Binding-site contacts:
Ligand atom O1 contacts residue HIS50 of chain 6.A at 3.8 Å.
Ligand atom C1 contacts residue THR176 of chain 6.A at 3.9 Å.
Ligand atom O2 contacts residue GLY124 of chain 5.A at 3.4 Å.
Ligand atom C3 contacts residue GLN26 of chain 6.A at 3.3 Å.
Ligand atom O3 contacts residue PRO238 of chain 6.A at 4.5 Å.
Ligand atom O1 contacts residue PHE123 of chain 5.A at 4.0 Å.
Ligand atom C1 contacts residue PHE123 of chain 5.A at 4.0 Å (hydrophobic).
Ligand atom O3 contacts residue ARG126 of chain 5.A at 2.9 Å (salt-bridge).
Ligand atom O1 contacts residue MG1 of chain 6.J at 4.0 Å.
Ligand atom C2 contacts residue GLY124 of chain 5.A at 4.2 Å.
Ligand atom O2 contacts residue GLN26 of chain 6.A at 3.8 Å.
Ligand atom O2 contacts residue ARG75 of chain 6.A at 4.2 Å.
Ligand atom C1 contacts residue PHE216 of chain 6.A at 4.3 Å (hydrophobic).
Ligand atom C1 contacts residue ARG75 of chain 6.A at 3.9 Å.
Ligand atom C1 contacts residue 3PY1 of chain 6.B at 3.2 Å.
Ligand atom O3 contacts residue PHE216 of chain 6.A at 4.2 Å.
Ligand atom C2 contacts residue PHE123 of chain 5.A at 3.9 Å (hydrophobic).
Ligand atom O3 contacts residue GLN26 of chain 6.A at 3.0 Å (h-bond).
Ligand atom O2 contacts residue ARG126 of chain 5.A at 2.9 Å (salt-bridge).
Ligand atom C3 contacts residue PHE216 of chain 6.A at 3.4 Å (hydrophobic).
Ligand atom C2 contacts residue ARG126 of chain 5.A at 3.9 Å.
Ligand atom C2 contacts residue THR176 of chain 6.A at 4.5 Å.
Ligand atom O2 contacts residue HIS50 of chain 6.A at 3.5 Å.
Ligand atom O2 contacts residue PHE123 of chain 5.A at 3.7 Å.
Ligand atom C2 contacts residue GLN26 of chain 6.A at 4.2 Å.
Ligand atom C3 contacts residue ARG126 of chain 5.A at 3.9 Å.
Ligand atom O1 contacts residue ARG75 of chain 6.A at 2.8 Å (salt-bridge).
Ligand atom O1 contacts residue 3PY1 of chain 6.B at 2.8 Å.

Sequence of chain 5.A:
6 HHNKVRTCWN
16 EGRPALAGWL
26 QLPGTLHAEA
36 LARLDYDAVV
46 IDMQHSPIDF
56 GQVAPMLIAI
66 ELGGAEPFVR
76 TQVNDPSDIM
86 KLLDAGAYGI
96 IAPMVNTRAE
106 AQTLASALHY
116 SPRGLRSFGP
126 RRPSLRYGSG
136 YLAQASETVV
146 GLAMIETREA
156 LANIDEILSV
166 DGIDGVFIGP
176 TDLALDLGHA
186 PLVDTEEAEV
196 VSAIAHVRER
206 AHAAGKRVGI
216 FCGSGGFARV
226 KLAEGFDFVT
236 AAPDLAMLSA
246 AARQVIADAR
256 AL

This small molecule binds to this protein.
Small molecule (SMILES): O=C[C@H](O)CO

Sequence of chain 6.A:
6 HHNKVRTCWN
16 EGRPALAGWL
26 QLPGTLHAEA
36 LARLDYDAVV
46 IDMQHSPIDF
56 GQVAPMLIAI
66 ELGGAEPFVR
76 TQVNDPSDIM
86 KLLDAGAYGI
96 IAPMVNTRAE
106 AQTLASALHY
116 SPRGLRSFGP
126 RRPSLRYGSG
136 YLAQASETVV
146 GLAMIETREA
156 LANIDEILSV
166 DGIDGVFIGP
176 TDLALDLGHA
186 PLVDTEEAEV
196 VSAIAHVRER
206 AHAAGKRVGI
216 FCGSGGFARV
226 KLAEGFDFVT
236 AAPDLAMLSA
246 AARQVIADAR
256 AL